Binding-site contacts:
Ligand atom C9 contacts residue FAD1 of chain 1.H at 3.8 Å.
Ligand atom C3 contacts residue GLN318 of chain 1.B at 4.0 Å.
Ligand atom C4 contacts residue FAD1 of chain 1.H at 4.0 Å.
Ligand atom C5 contacts residue FAD1 of chain 1.H at 4.0 Å.
Ligand atom N1 contacts residue OXY1 of chain 1.L at 4.2 Å.
Ligand atom C7 contacts residue SER207 of chain 1.B at 4.2 Å.
Ligand atom C8 contacts residue SER207 of chain 1.B at 4.3 Å.
Ligand atom N1 contacts residue SER207 of chain 1.B at 4.4 Å.
Ligand atom C4 contacts residue PHE165 of chain 1.B at 3.7 Å (hydrophobic).
Ligand atom C3 contacts residue OXY1 of chain 1.L at 4.0 Å.
Ligand atom C2 contacts residue OXY1 of chain 1.L at 3.2 Å.
Ligand atom C2 contacts residue FAD1 of chain 1.H at 3.6 Å.
Ligand atom C2 contacts residue ASN73 of chain 1.B at 3.7 Å.
Ligand atom C8 contacts residue FAD1 of chain 1.H at 3.6 Å.
Ligand atom N1 contacts residue FAD1 of chain 1.H at 3.8 Å.
Ligand atom C6 contacts residue SER208 of chain 1.B at 3.2 Å.
Ligand atom N1 contacts residue ASN73 of chain 1.B at 3.8 Å.
Ligand atom C6 contacts residue FAD1 of chain 1.H at 3.8 Å.
Ligand atom C7 contacts residue SER208 of chain 1.B at 3.2 Å.
Ligand atom C5 contacts residue PHE165 of chain 1.B at 3.8 Å (hydrophobic).
Ligand atom C7 contacts residue FAD1 of chain 1.H at 3.9 Å.
Ligand atom C3 contacts residue FAD1 of chain 1.H at 3.6 Å.

Sequence of chain 1.B:
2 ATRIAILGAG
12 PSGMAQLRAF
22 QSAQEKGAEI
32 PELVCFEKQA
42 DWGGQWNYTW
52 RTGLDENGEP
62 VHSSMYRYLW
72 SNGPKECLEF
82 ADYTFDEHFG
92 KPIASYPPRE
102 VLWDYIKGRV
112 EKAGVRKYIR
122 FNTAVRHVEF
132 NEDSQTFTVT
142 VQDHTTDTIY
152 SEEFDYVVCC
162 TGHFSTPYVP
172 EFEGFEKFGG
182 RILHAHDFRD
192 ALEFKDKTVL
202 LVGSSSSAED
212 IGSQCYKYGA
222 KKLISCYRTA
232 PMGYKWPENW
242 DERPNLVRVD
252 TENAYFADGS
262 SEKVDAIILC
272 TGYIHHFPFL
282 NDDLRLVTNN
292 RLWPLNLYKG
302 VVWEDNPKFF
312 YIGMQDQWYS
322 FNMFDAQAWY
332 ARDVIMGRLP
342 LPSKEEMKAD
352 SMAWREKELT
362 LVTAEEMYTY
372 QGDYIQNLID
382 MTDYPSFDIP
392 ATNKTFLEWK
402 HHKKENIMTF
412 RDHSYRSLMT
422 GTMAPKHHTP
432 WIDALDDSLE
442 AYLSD

A protein and the small-molecule ligand that binds it are described below.
Small molecule (SMILES): c1ccc2[nH]ccc2c1